Sequence of chain 1.A:
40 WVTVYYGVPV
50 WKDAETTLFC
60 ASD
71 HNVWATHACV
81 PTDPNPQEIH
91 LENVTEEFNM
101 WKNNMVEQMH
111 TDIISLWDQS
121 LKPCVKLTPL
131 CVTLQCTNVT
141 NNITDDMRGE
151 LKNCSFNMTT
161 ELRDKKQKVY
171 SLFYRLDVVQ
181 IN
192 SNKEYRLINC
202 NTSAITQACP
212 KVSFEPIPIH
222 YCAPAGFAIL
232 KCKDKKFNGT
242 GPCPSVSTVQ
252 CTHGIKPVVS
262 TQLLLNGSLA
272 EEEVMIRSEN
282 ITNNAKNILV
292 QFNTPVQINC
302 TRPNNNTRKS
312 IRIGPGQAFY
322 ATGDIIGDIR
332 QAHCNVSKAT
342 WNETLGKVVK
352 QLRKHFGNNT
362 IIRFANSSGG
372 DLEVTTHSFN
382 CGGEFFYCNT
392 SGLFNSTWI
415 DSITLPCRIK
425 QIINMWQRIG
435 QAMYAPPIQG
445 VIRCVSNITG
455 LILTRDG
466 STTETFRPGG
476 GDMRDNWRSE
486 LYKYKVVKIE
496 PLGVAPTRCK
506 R

Binding-site contacts:
Ligand atom N2 contacts residue THR203 of chain 1.A at 4.1 Å.
Ligand atom C8 contacts residue ILE199 of chain 1.A at 4.0 Å (hydrophobic).
Ligand atom O5 contacts residue ARG197 of chain 1.A at 2.9 Å (salt-bridge).
Ligand atom C3 contacts residue ASN202 of chain 1.A at 3.6 Å.
Ligand atom C7 contacts residue ASN202 of chain 1.A at 3.2 Å.
Ligand atom C6 contacts residue ARG197 of chain 1.A at 3.7 Å.
Ligand atom O7 contacts residue ASN202 of chain 1.A at 3.4 Å (h-bond).
Ligand atom O5 contacts residue ASN202 of chain 1.A at 2.4 Å (h-bond).
Ligand atom C2 contacts residue ASN202 of chain 1.A at 2.4 Å.
Ligand atom C6 contacts residue VAL179 of chain 1.A at 4.3 Å (hydrophobic).
Ligand atom C8 contacts residue THR203 of chain 1.A at 4.2 Å.
Ligand atom C8 contacts residue ASN202 of chain 1.A at 3.6 Å.
Ligand atom C4 contacts residue ASN202 of chain 1.A at 4.2 Å.
Ligand atom O6 contacts residue ARG197 of chain 1.A at 4.2 Å.
Ligand atom C1 contacts residue ARG197 of chain 1.A at 3.6 Å.
Ligand atom C5 contacts residue ASN202 of chain 1.A at 3.7 Å.
Ligand atom N2 contacts residue ASN202 of chain 1.A at 2.8 Å (h-bond).
Ligand atom C5 contacts residue ARG197 of chain 1.A at 3.8 Å.
Ligand atom C1 contacts residue ASN202 of chain 1.A at 1.4 Å.

This protein binds this small molecule.
Small molecule (SMILES): CC(=O)N[C@H]1[C@H](O[C@H]2[C@H](O)[C@@H](NC(C)=O)CO[C@@H]2CO)O[C@H](CO)[C@@H](O)[C@@H]1O